Binding-site contacts:
Ligand atom C3 contacts residue ALA47 of chain 1.B at 3.4 Å (hydrophobic).
Ligand atom O1' contacts residue HIS48 of chain 1.B at 3.0 Å (h-bond).
Ligand atom C1 contacts residue ARG51 of chain 1.B at 3.9 Å.
Ligand atom C1 contacts residue ALA47 of chain 1.B at 4.0 Å (hydrophobic).
Ligand atom C1 contacts residue HIS48 of chain 1.B at 4.1 Å.
Ligand atom C2 contacts residue HIS48 of chain 1.B at 4.0 Å.
Ligand atom O2' contacts residue ARG51 of chain 1.B at 4.0 Å.
Ligand atom C1' contacts residue HIS48 of chain 1.B at 3.1 Å.
Ligand atom C4 contacts residue ALA47 of chain 1.B at 4.2 Å (hydrophobic).
Ligand atom C6 contacts residue ARG51 of chain 1.B at 3.2 Å.
Ligand atom C5 contacts residue ALA47 of chain 1.B at 4.4 Å (hydrophobic).
Ligand atom C5 contacts residue ARG51 of chain 1.B at 3.6 Å.
Ligand atom O2' contacts residue HIS48 of chain 1.B at 2.8 Å (h-bond).
Ligand atom C1' contacts residue ARG51 of chain 1.B at 4.3 Å.
Ligand atom C2 contacts residue ALA47 of chain 1.B at 3.6 Å (hydrophobic).
Ligand atom C6 contacts residue ALA47 of chain 1.B at 4.3 Å (hydrophobic).

A protein and the small-molecule ligand that binds it are described below.
Small molecule (SMILES): Nc1ccc(C(=O)O)cc1

Sequence of chain 1.B:
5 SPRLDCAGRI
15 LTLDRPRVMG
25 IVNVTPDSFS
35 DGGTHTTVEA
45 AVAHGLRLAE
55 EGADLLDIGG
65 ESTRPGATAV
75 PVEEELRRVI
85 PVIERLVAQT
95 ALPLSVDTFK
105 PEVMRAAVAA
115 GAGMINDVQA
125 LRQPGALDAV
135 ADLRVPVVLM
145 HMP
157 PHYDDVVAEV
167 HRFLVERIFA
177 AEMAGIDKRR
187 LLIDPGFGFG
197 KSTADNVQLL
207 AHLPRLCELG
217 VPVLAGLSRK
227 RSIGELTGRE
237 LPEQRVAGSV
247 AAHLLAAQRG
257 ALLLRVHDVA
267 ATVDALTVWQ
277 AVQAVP